Binding-site contacts:
Ligand atom O2' contacts residue TRP50 of chain 2.B at 3.2 Å (h-bond).
Ligand atom N6 contacts residue PHE254 of chain 2.C at 3.3 Å.
Ligand atom N9 contacts residue TRP50 of chain 2.B at 3.6 Å.
Ligand atom N1 contacts residue ALA279 of chain 2.C at 2.7 Å (h-bond).
Ligand atom C1' contacts residue TYR77 of chain 2.B at 3.6 Å (hydrophobic).
Ligand atom C5 contacts residue TRP50 of chain 2.B at 3.6 Å (hydrophobic).
Ligand atom C5' contacts residue THR155 of chain 2.B at 3.3 Å.
Ligand atom N3 contacts residue PHE254 of chain 2.C at 3.6 Å.
Ligand atom O3' contacts residue TYR77 of chain 2.B at 3.3 Å (h-bond).
Ligand atom N3 contacts residue TRP50 of chain 2.B at 3.4 Å (h-bond).
Ligand atom N6 contacts residue ARG277 of chain 2.C at 2.9 Å (salt-bridge).
Ligand atom C5 contacts residue PHE254 of chain 2.C at 3.6 Å (hydrophobic).
Ligand atom C2 contacts residue ALA279 of chain 2.C at 3.3 Å (hydrophobic).
Ligand atom N3 contacts residue PRO78 of chain 2.B at 3.3 Å.
Ligand atom C6 contacts residue TRP50 of chain 2.B at 3.6 Å (hydrophobic).
Ligand atom CL contacts residue LEU17 of chain 2.B at 3.5 Å.
Ligand atom C8 contacts residue PHE213 of chain 2.C at 3.5 Å (hydrophobic).
Ligand atom C2 contacts residue PRO78 of chain 2.B at 3.5 Å (hydrophobic).
Ligand atom CL contacts residue THR155 of chain 2.B at 3.5 Å.
Ligand atom O2' contacts residue ASP16 of chain 2.B at 2.6 Å (salt-bridge).
Ligand atom O3' contacts residue SER158 of chain 2.B at 2.8 Å (h-bond).
Ligand atom N6 contacts residue ASN215 of chain 2.C at 3.0 Å (h-bond).
Ligand atom N7 contacts residue ASN215 of chain 2.C at 3.1 Å (h-bond).
Ligand atom CL contacts residue PHE156 of chain 2.B at 3.7 Å.
Ligand atom C2 contacts residue PHE254 of chain 2.C at 3.6 Å (hydrophobic).
Ligand atom O4' contacts residue THR155 of chain 2.B at 3.7 Å.
Ligand atom C5' contacts residue PHE156 of chain 2.B at 3.7 Å (hydrophobic).
Ligand atom N7 contacts residue PHE254 of chain 2.C at 3.4 Å.
Ligand atom C4 contacts residue PHE254 of chain 2.C at 3.6 Å (hydrophobic).
Ligand atom O3' contacts residue ASP16 of chain 2.B at 2.5 Å (salt-bridge).
Ligand atom C6 contacts residue PHE254 of chain 2.C at 3.3 Å (hydrophobic).
Ligand atom N1 contacts residue PHE254 of chain 2.C at 3.4 Å.
Ligand atom O2' contacts residue TYR77 of chain 2.B at 3.2 Å (h-bond).
Ligand atom N7 contacts residue PHE213 of chain 2.C at 3.5 Å.
Ligand atom O4' contacts residue THR80 of chain 2.B at 3.7 Å.
Ligand atom C2' contacts residue ASP16 of chain 2.B at 3.4 Å.
Ligand atom C4 contacts residue TRP50 of chain 2.B at 3.3 Å (hydrophobic).
Ligand atom C2' contacts residue PHE213 of chain 2.C at 3.4 Å (hydrophobic).
Ligand atom C3' contacts residue ASP16 of chain 2.B at 3.4 Å.
Ligand atom C3' contacts residue PHE213 of chain 2.C at 3.7 Å (hydrophobic).

Sequence of chain 2.C:
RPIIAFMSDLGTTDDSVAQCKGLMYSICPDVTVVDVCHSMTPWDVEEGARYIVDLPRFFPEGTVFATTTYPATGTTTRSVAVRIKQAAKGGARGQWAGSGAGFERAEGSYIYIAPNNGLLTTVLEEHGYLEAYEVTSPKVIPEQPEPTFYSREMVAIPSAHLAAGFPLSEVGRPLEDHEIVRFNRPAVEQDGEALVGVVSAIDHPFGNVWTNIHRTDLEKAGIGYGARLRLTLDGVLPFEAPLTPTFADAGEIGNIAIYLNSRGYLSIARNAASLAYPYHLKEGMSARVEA

This small molecule binds to this protein.
Small molecule (SMILES): Nc1ncnc2c1ncn2[C@@H]1O[C@H](CCl)[C@@H](O)[C@H]1O

Sequence of chain 2.B:
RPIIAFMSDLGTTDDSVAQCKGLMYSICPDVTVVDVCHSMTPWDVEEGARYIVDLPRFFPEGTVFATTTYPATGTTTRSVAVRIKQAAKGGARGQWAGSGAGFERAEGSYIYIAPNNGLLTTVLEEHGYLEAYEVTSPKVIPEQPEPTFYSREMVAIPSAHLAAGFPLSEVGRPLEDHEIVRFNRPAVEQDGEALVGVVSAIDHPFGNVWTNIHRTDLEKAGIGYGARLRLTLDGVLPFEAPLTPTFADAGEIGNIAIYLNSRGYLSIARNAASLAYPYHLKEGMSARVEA